Binding-site contacts:
Ligand atom C17 contacts residue XPF1 of chain 2.I at 0.6 Å.
Ligand atom O8 contacts residue PRO117 of chain 1.B at 3.4 Å.
Ligand atom N6 contacts residue XPF1 of chain 2.I at 1.1 Å.
Ligand atom C14 contacts residue XPF1 of chain 2.I at 0.6 Å.
Ligand atom N6 contacts residue PRO117 of chain 1.B at 3.0 Å (h-bond).
Ligand atom C10 contacts residue XPF1 of chain 2.I at 3.2 Å.
Ligand atom N26 contacts residue XPF1 of chain 2.I at 2.1 Å (h-bond).
Ligand atom C15 contacts residue XPF1 of chain 2.I at 0.6 Å.
Ligand atom S20 contacts residue XPF1 of chain 2.I at 1.1 Å (h-bond).
Ligand atom C16 contacts residue PRO117 of chain 2.B at 3.5 Å (hydrophobic).
Ligand atom O9 contacts residue GLY231 of chain 2.B at 2.8 Å (h-bond).
Ligand atom C21 contacts residue XPF1 of chain 2.I at 0.8 Å.
Ligand atom S7 contacts residue XPF1 of chain 2.I at 2.3 Å.
Ligand atom N26 contacts residue ASN254 of chain 2.B at 3.5 Å (h-bond).
Ligand atom C2 contacts residue XPF1 of chain 2.I at 1.1 Å.
Ligand atom C19 contacts residue PRO117 of chain 1.B at 3.5 Å (hydrophobic).
Ligand atom C10 contacts residue ASN254 of chain 1.B at 3.2 Å.
Ligand atom C3 contacts residue XPF1 of chain 2.I at 1.6 Å.
Ligand atom O8 contacts residue LYS116 of chain 1.B at 3.4 Å.
Ligand atom C22 contacts residue XPF1 of chain 2.I at 0.8 Å.
Ligand atom O4 contacts residue XPF1 of chain 2.I at 0.8 Å.
Ligand atom C18 contacts residue XPF1 of chain 2.I at 0.6 Å.
Ligand atom C3 contacts residue SER229 of chain 2.B at 3.0 Å.
Ligand atom C19 contacts residue XPF1 of chain 2.I at 0.6 Å.
Ligand atom N26 contacts residue LEU259 of chain 2.B at 3.3 Å.
Ligand atom C16 contacts residue XPF1 of chain 2.I at 0.6 Å.
Ligand atom C19 contacts residue SER120 of chain 1.B at 3.5 Å.
Ligand atom C24 contacts residue XPF1 of chain 2.I at 0.8 Å.
Ligand atom N26 contacts residue PHE118 of chain 2.B at 2.8 Å (h-bond).
Ligand atom C18 contacts residue LYS230 of chain 1.B at 3.4 Å.
Ligand atom S20 contacts residue SER120 of chain 2.B at 3.5 Å (h-bond).
Ligand atom C25 contacts residue XPF1 of chain 2.I at 1.0 Å.
Ligand atom C1 contacts residue XPF1 of chain 2.I at 0.7 Å.
Ligand atom O9 contacts residue LYS230 of chain 2.B at 3.1 Å.
Ligand atom O8 contacts residue XPF1 of chain 2.I at 3.4 Å.
Ligand atom C5 contacts residue XPF1 of chain 2.I at 0.9 Å.
Ligand atom O13 contacts residue XPF1 of chain 2.I at 0.8 Å.
Ligand atom C23 contacts residue XPF1 of chain 2.I at 0.7 Å.
Ligand atom O9 contacts residue XPF1 of chain 2.I at 2.7 Å.
Ligand atom C25 contacts residue PHE118 of chain 2.B at 3.1 Å (hydrophobic).

Sequence of chain 2.B:
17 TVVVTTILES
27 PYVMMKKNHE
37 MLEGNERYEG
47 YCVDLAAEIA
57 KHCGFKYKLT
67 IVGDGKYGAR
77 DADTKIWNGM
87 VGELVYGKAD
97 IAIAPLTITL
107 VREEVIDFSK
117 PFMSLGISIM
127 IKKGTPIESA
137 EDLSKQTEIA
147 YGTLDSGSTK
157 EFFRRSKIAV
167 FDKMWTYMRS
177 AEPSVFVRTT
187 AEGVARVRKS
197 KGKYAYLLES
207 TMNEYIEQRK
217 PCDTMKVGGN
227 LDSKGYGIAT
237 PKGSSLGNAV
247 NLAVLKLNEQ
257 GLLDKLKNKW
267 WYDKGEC

The protein below binds the small molecule below.
Small molecule (SMILES): CC(C)S(=O)(=O)N[C@H]1COC[C@H]1Oc1ccc(-c2ccc(C#N)s2)cc1

Sequence of chain 1.B:
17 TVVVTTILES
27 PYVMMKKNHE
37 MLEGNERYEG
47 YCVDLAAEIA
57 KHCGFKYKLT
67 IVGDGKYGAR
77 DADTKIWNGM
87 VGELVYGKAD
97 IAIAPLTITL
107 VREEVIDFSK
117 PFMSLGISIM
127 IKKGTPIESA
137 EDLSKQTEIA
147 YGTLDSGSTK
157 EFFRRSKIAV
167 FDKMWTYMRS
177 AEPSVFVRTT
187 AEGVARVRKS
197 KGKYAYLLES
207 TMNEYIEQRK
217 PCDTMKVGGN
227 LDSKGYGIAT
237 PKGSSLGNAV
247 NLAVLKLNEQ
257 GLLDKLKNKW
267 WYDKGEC